Binding-site contacts:
Ligand atom N7 contacts residue ARG333 of chain 1.C at 2.9 Å (salt-bridge).
Ligand atom C2' contacts residue ASN329 of chain 1.C at 3.5 Å.
Ligand atom C4' contacts residue VAL532 of chain 1.C at 3.5 Å (hydrophobic).
Ligand atom C4' contacts residue ILE330 of chain 1.C at 3.6 Å (hydrophobic).
Ligand atom OP2 contacts residue ALA262 of chain 1.C at 3.2 Å (h-bond).
Ligand atom OP1 contacts residue THR256 of chain 1.C at 3.5 Å.
Ligand atom O3' contacts residue PRO331 of chain 1.C at 3.6 Å.
Ligand atom OP2 contacts residue SER261 of chain 1.C at 3.6 Å.
Ligand atom O3' contacts residue ARG282 of chain 1.C at 3.0 Å (salt-bridge).
Ligand atom C1' contacts residue TYR291 of chain 1.C at 3.3 Å (hydrophobic).
Ligand atom C3' contacts residue ASP534 of chain 1.C at 3.1 Å.
Ligand atom OP1 contacts residue ARG282 of chain 1.C at 2.9 Å (salt-bridge).
Ligand atom N3 contacts residue ARG319 of chain 1.C at 2.9 Å (salt-bridge).
Ligand atom O4' contacts residue ASN329 of chain 1.C at 3.1 Å.
Ligand atom O3' contacts residue ASP534 of chain 1.C at 2.3 Å (salt-bridge).
Ligand atom OP1 contacts residue PRO331 of chain 1.C at 3.4 Å.
Ligand atom O3' contacts residue VAL532 of chain 1.C at 3.3 Å (h-bond).
Ligand atom OP1 contacts residue LYS255 of chain 1.C at 3.3 Å.
Ligand atom C8 contacts residue ARG333 of chain 1.C at 3.3 Å.
Ligand atom O2 contacts residue ASN329 of chain 1.C at 3.0 Å (h-bond).
Ligand atom OP2 contacts residue ARG333 of chain 1.C at 3.3 Å.
Ligand atom C5' contacts residue ILE330 of chain 1.C at 3.1 Å (hydrophobic).
Ligand atom O4' contacts residue HIS533 of chain 1.C at 3.2 Å.
Ligand atom C5' contacts residue THR260 of chain 1.C at 3.5 Å.
Ligand atom OP1 contacts residue ILE332 of chain 1.C at 3.5 Å.
Ligand atom OP2 contacts residue LYS255 of chain 1.C at 3.4 Å.
Ligand atom P contacts residue ARG282 of chain 1.C at 3.4 Å.
Ligand atom N2 contacts residue GLN501 of chain 1.C at 3.5 Å (h-bond).
Ligand atom O4' contacts residue TYR291 of chain 1.C at 3.5 Å (h-bond).
Ligand atom OP1 contacts residue ARG333 of chain 1.C at 2.9 Å (salt-bridge).
Ligand atom C2 contacts residue ARG319 of chain 1.C at 3.4 Å.
Ligand atom OP2 contacts residue ARG333 of chain 1.C at 3.0 Å (salt-bridge).
Ligand atom C5' contacts residue ARG282 of chain 1.C at 3.1 Å.
Ligand atom O3' contacts residue HIS533 of chain 1.C at 3.5 Å.
Ligand atom C1' contacts residue GLN328 of chain 1.C at 3.5 Å.
Ligand atom N2 contacts residue ARG319 of chain 1.C at 3.2 Å (salt-bridge).
Ligand atom OP1 contacts residue SER261 of chain 1.C at 3.3 Å (h-bond).
Ligand atom O2 contacts residue LYS286 of chain 1.C at 3.6 Å.
Ligand atom OP1 contacts residue THR260 of chain 1.C at 2.6 Å (h-bond).
Ligand atom OP1 contacts residue ILE332 of chain 1.C at 2.8 Å (h-bond).

Sequence of chain 1.C:
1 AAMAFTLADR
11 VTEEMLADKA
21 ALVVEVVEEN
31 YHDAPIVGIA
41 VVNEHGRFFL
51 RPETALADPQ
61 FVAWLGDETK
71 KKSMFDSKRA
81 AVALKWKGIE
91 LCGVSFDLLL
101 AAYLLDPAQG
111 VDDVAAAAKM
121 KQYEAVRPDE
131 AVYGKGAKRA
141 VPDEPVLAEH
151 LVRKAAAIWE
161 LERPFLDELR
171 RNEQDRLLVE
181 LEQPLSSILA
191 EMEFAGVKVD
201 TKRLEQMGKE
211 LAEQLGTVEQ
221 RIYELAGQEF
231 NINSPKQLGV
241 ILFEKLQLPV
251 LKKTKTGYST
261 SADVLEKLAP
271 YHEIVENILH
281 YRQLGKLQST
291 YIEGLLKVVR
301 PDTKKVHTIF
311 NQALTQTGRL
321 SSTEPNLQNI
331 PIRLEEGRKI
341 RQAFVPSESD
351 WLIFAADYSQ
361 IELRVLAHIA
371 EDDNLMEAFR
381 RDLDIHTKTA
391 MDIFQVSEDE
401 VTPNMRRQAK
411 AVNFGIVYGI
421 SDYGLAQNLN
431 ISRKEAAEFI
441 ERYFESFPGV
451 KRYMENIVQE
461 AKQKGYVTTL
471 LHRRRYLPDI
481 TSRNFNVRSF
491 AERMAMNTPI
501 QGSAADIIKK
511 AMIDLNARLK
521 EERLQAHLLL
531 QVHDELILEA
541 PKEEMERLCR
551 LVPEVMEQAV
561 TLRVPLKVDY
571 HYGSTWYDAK

This protein binds this small molecule.
Small molecule (SMILES): Cc1cn([C@H]2C[C@H](O[P](=O)(O)OC[C@H]3O[C@@H](n4cnc5c(=O)nc(N)[nH]c54)C[C@@H]3O[P](=O)(O)OC[C@H]3O[C@@H](n4cnc5c(N)ncnc54)C[C@@H]3O[P](=O)(O)OC[C@H]3O[C@@H](n4ccc(N)nc4=O)C[C@@H]3O[P](=O)(O)OC[C@H]3O[C@@H](n4cc(C)c(=O)[nH]c4=O)C[C@@H]3O[P](=O)(O)OC[C@H]3O[C@@H](n4ccc(N)nc4=O)C[C@@H]3O[P](=O)(O)OC[C@H]3O[C@@H](n4cnc5c(=O)nc(N)[nH]c54)C[C@@H]3O)[C@@H](CO[P](=O)(O)O[C@H]3C[C@H](n4ccc(N)nc4=O)O[C@@H]3CO[P](=O)(O)O[C@H]3C[C@H](n4ccc(N)nc4=O)O[C@@H]3CO)O2)c(=O)[nH]c1=O